Binding-site contacts:
Ligand atom O13 contacts residue HIS61 of chain 4.A at 3.1 Å.
Ligand atom C14 contacts residue MN1 of chain 4.B at 2.8 Å.
Ligand atom N08 contacts residue GLU81 of chain 4.A at 3.9 Å.
Ligand atom O15 contacts residue MN1 of chain 4.B at 2.3 Å.
Ligand atom O13 contacts residue MN1 of chain 4.B at 1.9 Å.
Ligand atom O13 contacts residue GLU120 of chain 4.A at 3.0 Å (salt-bridge).
Ligand atom C12 contacts residue MN1 of chain 4.C at 3.2 Å.
Ligand atom O10 contacts residue ASP109 of chain 4.A at 4.0 Å.
Ligand atom C09 contacts residue MN1 of chain 4.C at 2.7 Å.
Ligand atom C07 contacts residue GLU81 of chain 4.A at 4.0 Å.
Ligand atom C06 contacts residue TYR44 of chain 4.A at 3.4 Å (hydrophobic).
Ligand atom O10 contacts residue MN1 of chain 4.C at 1.8 Å.
Ligand atom C26 contacts residue ALA40 of chain 4.A at 4.0 Å (hydrophobic).
Ligand atom C04 contacts residue TYR44 of chain 4.A at 3.6 Å (hydrophobic).
Ligand atom C09 contacts residue GLU81 of chain 4.A at 3.6 Å.
Ligand atom C22 contacts residue LYS54 of chain 4.A at 3.8 Å.
Ligand atom O10 contacts residue LEU107 of chain 4.A at 4.0 Å.
Ligand atom O15 contacts residue ILE121 of chain 4.A at 2.8 Å (h-bond).
Ligand atom C14 contacts residue TYR131 of chain 4.A at 3.8 Å (hydrophobic).
Ligand atom C11 contacts residue MN1 of chain 4.C at 3.4 Å.
Ligand atom C14 contacts residue HIS61 of chain 4.A at 3.3 Å.
Ligand atom O15 contacts residue HIS61 of chain 4.A at 2.9 Å (h-bond).
Ligand atom C01 contacts residue LYS54 of chain 4.A at 3.6 Å.
Ligand atom O02 contacts residue TYR44 of chain 4.A at 3.8 Å.
Ligand atom C12 contacts residue MN1 of chain 4.B at 2.7 Å.
Ligand atom N08 contacts residue MN1 of chain 4.C at 3.8 Å.
Ligand atom O13 contacts residue ASP109 of chain 4.A at 3.0 Å (salt-bridge).
Ligand atom C05 contacts residue TYR44 of chain 4.A at 3.7 Å (hydrophobic).
Ligand atom C12 contacts residue HIS61 of chain 4.A at 3.4 Å.
Ligand atom O13 contacts residue MN1 of chain 4.C at 2.3 Å.
Ligand atom O13 contacts residue ILE121 of chain 4.A at 3.9 Å.
Ligand atom C03 contacts residue TYR44 of chain 4.A at 3.9 Å (hydrophobic).
Ligand atom C12 contacts residue GLU120 of chain 4.A at 3.7 Å.
Ligand atom O15 contacts residue TYR131 of chain 4.A at 3.5 Å (h-bond).
Ligand atom O15 contacts residue GLU120 of chain 4.A at 3.4 Å (salt-bridge).
Ligand atom C21 contacts residue LYS54 of chain 4.A at 3.9 Å.
Ligand atom C14 contacts residue ILE121 of chain 4.A at 3.9 Å (hydrophobic).
Ligand atom C14 contacts residue GLU120 of chain 4.A at 3.8 Å.
Ligand atom N16 contacts residue TYR131 of chain 4.A at 3.5 Å (h-bond).
Ligand atom O10 contacts residue GLU81 of chain 4.A at 3.3 Å (salt-bridge).

Sequence of chain 4.A:
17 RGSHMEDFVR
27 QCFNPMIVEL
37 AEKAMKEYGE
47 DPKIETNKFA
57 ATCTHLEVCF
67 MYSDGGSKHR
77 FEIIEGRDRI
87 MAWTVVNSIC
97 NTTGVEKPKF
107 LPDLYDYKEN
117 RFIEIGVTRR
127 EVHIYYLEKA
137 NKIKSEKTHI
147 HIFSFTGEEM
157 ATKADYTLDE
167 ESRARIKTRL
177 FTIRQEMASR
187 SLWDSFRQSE

A protein and the small-molecule ligand that binds it are described below.
Small molecule (SMILES): COc1cc(CCNC(=O)c2nc(-c3ccccc3C)[nH]c(=O)c2O)ccn1